Binding-site contacts:
Ligand atom C7 contacts residue ASN300 of chain 1.D at 3.6 Å.
Ligand atom C5 contacts residue HIS368 of chain 1.D at 4.4 Å.
Ligand atom C6 contacts residue SER297 of chain 1.D at 3.8 Å.
Ligand atom C6 contacts residue ASP283 of chain 1.D at 3.6 Å.
Ligand atom C3 contacts residue HIS368 of chain 1.D at 3.2 Å.
Ligand atom C4 contacts residue ASN300 of chain 1.D at 4.2 Å.
Ligand atom O4 contacts residue HIS368 of chain 1.D at 3.3 Å (h-bond).
Ligand atom C5 contacts residue LEU367 of chain 1.D at 3.9 Å (hydrophobic).
Ligand atom O6 contacts residue SER297 of chain 1.D at 2.8 Å (h-bond).
Ligand atom C1 contacts residue ASN300 of chain 1.D at 1.4 Å.
Ligand atom C1 contacts residue SER297 of chain 1.D at 3.6 Å.
Ligand atom O7 contacts residue HIS366 of chain 1.D at 4.0 Å.
Ligand atom O3 contacts residue HIS368 of chain 1.D at 3.6 Å (h-bond).
Ligand atom O5 contacts residue LYS299 of chain 1.D at 3.9 Å.
Ligand atom C2 contacts residue ASN300 of chain 1.D at 2.5 Å.
Ligand atom C7 contacts residue LEU367 of chain 1.D at 4.2 Å (hydrophobic).
Ligand atom O6 contacts residue LYS299 of chain 1.D at 4.1 Å.
Ligand atom C8 contacts residue LEU284 of chain 1.D at 4.0 Å (hydrophobic).
Ligand atom C1 contacts residue HIS368 of chain 1.D at 4.4 Å.
Ligand atom C4 contacts residue HIS368 of chain 1.D at 3.8 Å.
Ligand atom C8 contacts residue LEU367 of chain 1.D at 4.4 Å (hydrophobic).
Ligand atom N2 contacts residue ASN300 of chain 1.D at 2.9 Å (h-bond).
Ligand atom O5 contacts residue SER297 of chain 1.D at 3.0 Å (h-bond).
Ligand atom O6 contacts residue LEU367 of chain 1.D at 4.3 Å.
Ligand atom C5 contacts residue SER297 of chain 1.D at 3.7 Å.
Ligand atom C6 contacts residue LEU367 of chain 1.D at 4.3 Å (hydrophobic).
Ligand atom O7 contacts residue ASN300 of chain 1.D at 3.9 Å.
Ligand atom C3 contacts residue ASN300 of chain 1.D at 3.8 Å.
Ligand atom O3 contacts residue HIS366 of chain 1.D at 4.0 Å.
Ligand atom C2 contacts residue HIS368 of chain 1.D at 4.3 Å.
Ligand atom O7 contacts residue LEU367 of chain 1.D at 3.1 Å (h-bond).
Ligand atom O6 contacts residue ASP283 of chain 1.D at 2.6 Å (salt-bridge).
Ligand atom O6 contacts residue LYS298 of chain 1.D at 4.3 Å.
Ligand atom O5 contacts residue HIS368 of chain 1.D at 4.4 Å.
Ligand atom O7 contacts residue HIS368 of chain 1.D at 4.2 Å.
Ligand atom C5 contacts residue ASN300 of chain 1.D at 3.7 Å.
Ligand atom N2 contacts residue HIS368 of chain 1.D at 4.4 Å.
Ligand atom O5 contacts residue ASN300 of chain 1.D at 2.4 Å (h-bond).

A protein and the small-molecule ligand that binds it are described below.
Small molecule (SMILES): CC(=O)N[C@H]1[C@H](O[C@H]2[C@H](O)[C@@H](NC(C)=O)CO[C@@H]2CO)O[C@H](CO)[C@@H](O)[C@@H]1O

Sequence of chain 1.D:
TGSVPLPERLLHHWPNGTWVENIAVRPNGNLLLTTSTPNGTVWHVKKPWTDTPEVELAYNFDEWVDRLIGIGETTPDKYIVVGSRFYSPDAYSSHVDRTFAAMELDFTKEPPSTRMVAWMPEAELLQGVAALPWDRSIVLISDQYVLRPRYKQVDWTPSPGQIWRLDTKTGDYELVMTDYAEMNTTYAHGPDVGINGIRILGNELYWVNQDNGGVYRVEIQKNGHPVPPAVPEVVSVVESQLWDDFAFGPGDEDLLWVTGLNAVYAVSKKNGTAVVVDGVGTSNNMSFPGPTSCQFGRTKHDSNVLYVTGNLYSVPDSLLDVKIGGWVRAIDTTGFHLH